Binding-site contacts:
Ligand atom C1 contacts residue SER308 of chain 1.A at 4.0 Å.
Ligand atom C3 contacts residue VAL307 of chain 1.A at 3.7 Å (hydrophobic).
Ligand atom O3 contacts residue CYS306 of chain 1.A at 3.6 Å (h-bond).
Ligand atom O5 contacts residue ASN146 of chain 1.A at 2.4 Å (h-bond).
Ligand atom C1 contacts residue ASP95 of chain 1.A at 4.2 Å.
Ligand atom C3 contacts residue ARG246 of chain 1.A at 4.1 Å.
Ligand atom C3 contacts residue ASN146 of chain 1.A at 3.7 Å.
Ligand atom O3 contacts residue LYS91 of chain 1.A at 3.5 Å (salt-bridge).
Ligand atom C2 contacts residue ASN146 of chain 1.A at 2.3 Å.
Ligand atom O3 contacts residue SER93 of chain 1.A at 2.9 Å (h-bond).
Ligand atom O6 contacts residue ASN305 of chain 1.A at 3.6 Å (h-bond).
Ligand atom O6 contacts residue LYS91 of chain 1.A at 4.1 Å.
Ligand atom C8 contacts residue ASN244 of chain 1.A at 3.7 Å.
Ligand atom C3 contacts residue LYS91 of chain 1.A at 3.9 Å.
Ligand atom N2 contacts residue SER308 of chain 1.A at 2.9 Å (h-bond).
Ligand atom C1 contacts residue ARG246 of chain 1.A at 4.2 Å.
Ligand atom C8 contacts residue SER308 of chain 1.A at 3.4 Å.
Ligand atom O7 contacts residue ASN146 of chain 1.A at 3.5 Å (h-bond).
Ligand atom C4 contacts residue LYS91 of chain 1.A at 3.2 Å.
Ligand atom C7 contacts residue SER308 of chain 1.A at 3.6 Å.
Ligand atom C5 contacts residue ASP95 of chain 1.A at 3.7 Å.
Ligand atom C6 contacts residue ARG246 of chain 1.A at 3.4 Å.
Ligand atom C1 contacts residue VAL307 of chain 1.A at 4.0 Å (hydrophobic).
Ligand atom O3 contacts residue ASP95 of chain 1.A at 3.8 Å.
Ligand atom C7 contacts residue ASN146 of chain 1.A at 3.4 Å.
Ligand atom O4 contacts residue LYS91 of chain 1.A at 2.1 Å (salt-bridge).
Ligand atom C5 contacts residue ASN146 of chain 1.A at 3.6 Å.
Ligand atom C5 contacts residue VAL307 of chain 1.A at 3.6 Å (hydrophobic).
Ligand atom N2 contacts residue ASN146 of chain 1.A at 2.8 Å (h-bond).
Ligand atom C4 contacts residue VAL307 of chain 1.A at 3.9 Å (hydrophobic).
Ligand atom C2 contacts residue SER308 of chain 1.A at 3.9 Å.
Ligand atom O6 contacts residue ARG246 of chain 1.A at 2.8 Å (salt-bridge).
Ligand atom O6 contacts residue CYS306 of chain 1.A at 3.9 Å.
Ligand atom C3 contacts residue SER93 of chain 1.A at 4.2 Å.
Ligand atom C2 contacts residue ARG246 of chain 1.A at 4.2 Å.
Ligand atom C1 contacts residue ASN146 of chain 1.A at 1.4 Å.
Ligand atom O4 contacts residue VAL307 of chain 1.A at 3.9 Å.
Ligand atom O5 contacts residue VAL307 of chain 1.A at 4.2 Å.
Ligand atom C4 contacts residue ASN146 of chain 1.A at 4.1 Å.
Ligand atom O7 contacts residue VAL138 of chain 1.A at 3.9 Å.

Sequence of chain 1.A:
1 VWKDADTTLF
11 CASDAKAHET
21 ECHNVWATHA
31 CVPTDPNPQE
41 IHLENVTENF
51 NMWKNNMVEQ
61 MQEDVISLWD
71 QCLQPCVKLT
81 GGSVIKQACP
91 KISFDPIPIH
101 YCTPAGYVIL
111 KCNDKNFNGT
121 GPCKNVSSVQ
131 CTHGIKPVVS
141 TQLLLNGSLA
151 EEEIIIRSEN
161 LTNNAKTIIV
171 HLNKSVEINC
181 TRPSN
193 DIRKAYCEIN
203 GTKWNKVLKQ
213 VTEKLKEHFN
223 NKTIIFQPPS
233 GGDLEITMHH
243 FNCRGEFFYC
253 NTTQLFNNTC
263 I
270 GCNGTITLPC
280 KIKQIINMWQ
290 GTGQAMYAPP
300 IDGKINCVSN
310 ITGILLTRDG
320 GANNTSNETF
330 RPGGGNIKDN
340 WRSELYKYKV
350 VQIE

A small-molecule ligand and the protein it binds are described below.
Small molecule (SMILES): CC(=O)N[C@H]1[C@H](O[C@H]2[C@H](O)[C@@H](NC(C)=O)CO[C@@H]2CO)O[C@H](CO)[C@@H](O[C@@H]2O[C@H](CO[C@H]3O[C@H](CO)[C@@H](O)[C@H](O)[C@@H]3O)[C@@H](O)[C@H](O[C@H]3O[C@H](CO)[C@@H](O)[C@H](O)[C@@H]3O)[C@@H]2O)[C@@H]1O